Sequence of chain 1.A:
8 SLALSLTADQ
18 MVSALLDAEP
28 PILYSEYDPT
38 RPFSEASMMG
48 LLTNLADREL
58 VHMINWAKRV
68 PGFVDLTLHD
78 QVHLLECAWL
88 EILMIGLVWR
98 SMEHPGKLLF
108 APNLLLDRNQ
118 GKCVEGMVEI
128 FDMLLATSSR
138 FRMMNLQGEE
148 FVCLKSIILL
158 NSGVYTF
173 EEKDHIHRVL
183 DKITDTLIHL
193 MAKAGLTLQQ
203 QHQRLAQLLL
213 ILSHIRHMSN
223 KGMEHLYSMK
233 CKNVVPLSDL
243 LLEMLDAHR

The protein below binds the small molecule below.
Small molecule (SMILES): CC(=C(c1ccc(O)cc1)c1ccc(O)cc1)c1cccc(Nc2ccc(F)cc2)c1

Binding-site contacts:
Ligand atom N08 contacts residue MET124 of chain 1.A at 3.2 Å.
Ligand atom C10 contacts residue MET46 of chain 1.A at 3.7 Å (hydrophobic).
Ligand atom C14 contacts residue GLU122 of chain 1.A at 3.4 Å.
Ligand atom C04 contacts residue LEU87 of chain 1.A at 3.8 Å (hydrophobic).
Ligand atom C20 contacts residue GLU56 of chain 1.A at 3.2 Å.
Ligand atom N08 contacts residue ILE127 of chain 1.A at 3.9 Å.
Ligand atom C05 contacts residue GLY224 of chain 1.A at 3.3 Å.
Ligand atom C12 contacts residue HIS227 of chain 1.A at 3.7 Å.
Ligand atom C06 contacts residue GLY224 of chain 1.A at 3.4 Å.
Ligand atom O29 contacts residue THR50 of chain 1.A at 3.0 Å (h-bond).
Ligand atom C30 contacts residue LEU228 of chain 1.A at 3.8 Å (hydrophobic).
Ligand atom C14 contacts residue GLY123 of chain 1.A at 3.8 Å.
Ligand atom C05 contacts residue LEU228 of chain 1.A at 3.5 Å (hydrophobic).
Ligand atom C01 contacts residue PHE107 of chain 1.A at 3.7 Å (hydrophobic).
Ligand atom O29 contacts residue LEU228 of chain 1.A at 3.5 Å.
Ligand atom F13 contacts residue GLU122 of chain 1.A at 3.9 Å.
Ligand atom C10 contacts residue HIS227 of chain 1.A at 3.7 Å.
Ligand atom O29 contacts residue LEU243 of chain 1.A at 3.3 Å.
Ligand atom C23 contacts residue LEU90 of chain 1.A at 3.5 Å (hydrophobic).
Ligand atom C31 contacts residue LEU49 of chain 1.A at 3.6 Å (hydrophobic).
Ligand atom C11 contacts residue MET46 of chain 1.A at 3.8 Å (hydrophobic).
Ligand atom C15 contacts residue HIS227 of chain 1.A at 3.5 Å.
Ligand atom C19 contacts residue ALA53 of chain 1.A at 3.8 Å (hydrophobic).
Ligand atom C15 contacts residue MET124 of chain 1.A at 3.6 Å (hydrophobic).
Ligand atom O22 contacts residue LEU90 of chain 1.A at 3.8 Å.
Ligand atom C28 contacts residue LEU228 of chain 1.A at 3.7 Å (hydrophobic).
Ligand atom C09 contacts residue HIS227 of chain 1.A at 3.9 Å.
Ligand atom C11 contacts residue HIS227 of chain 1.A at 3.6 Å.
Ligand atom C28 contacts residue THR50 of chain 1.A at 3.8 Å.
Ligand atom C21 contacts residue GLU56 of chain 1.A at 3.3 Å.
Ligand atom C15 contacts residue GLY123 of chain 1.A at 3.4 Å.
Ligand atom C27 contacts residue ALA53 of chain 1.A at 3.6 Å (hydrophobic).
Ligand atom O22 contacts residue GLU56 of chain 1.A at 2.6 Å (salt-bridge).
Ligand atom O29 contacts residue LEU239 of chain 1.A at 3.8 Å.
Ligand atom C09 contacts residue MET124 of chain 1.A at 3.3 Å (hydrophobic).
Ligand atom O22 contacts residue ARG97 of chain 1.A at 3.2 Å (salt-bridge).
Ligand atom C26 contacts residue ALA53 of chain 1.A at 3.6 Å (hydrophobic).
Ligand atom C23 contacts residue LEU94 of chain 1.A at 3.9 Å (hydrophobic).
Ligand atom C14 contacts residue HIS227 of chain 1.A at 3.2 Å.
Ligand atom C30 contacts residue THR50 of chain 1.A at 3.8 Å.